Binding-site contacts:
Ligand atom N2 contacts residue ASN45 of chain 1.B at 2.9 Å (h-bond).
Ligand atom N2 contacts residue PRO214 of chain 1.B at 4.2 Å.
Ligand atom C7 contacts residue ASN45 of chain 1.B at 3.4 Å.
Ligand atom C8 contacts residue TRP44 of chain 1.B at 4.2 Å (hydrophobic).
Ligand atom O6 contacts residue ARG22 of chain 1.B at 4.2 Å.
Ligand atom C3 contacts residue ASN45 of chain 1.B at 3.8 Å.
Ligand atom C5 contacts residue ASN45 of chain 1.B at 3.7 Å.
Ligand atom C8 contacts residue PRO214 of chain 1.B at 4.0 Å (hydrophobic).
Ligand atom C1 contacts residue ASN45 of chain 1.B at 1.4 Å.
Ligand atom O7 contacts residue TRP44 of chain 1.B at 4.5 Å.
Ligand atom C7 contacts residue PRO214 of chain 1.B at 4.3 Å (hydrophobic).
Ligand atom C4 contacts residue ASN45 of chain 1.B at 4.3 Å.
Ligand atom C2 contacts residue ASN45 of chain 1.B at 2.4 Å.
Ligand atom O5 contacts residue ASN45 of chain 1.B at 2.4 Å (h-bond).
Ligand atom O7 contacts residue ASN45 of chain 1.B at 3.5 Å (h-bond).

Sequence of chain 1.B:
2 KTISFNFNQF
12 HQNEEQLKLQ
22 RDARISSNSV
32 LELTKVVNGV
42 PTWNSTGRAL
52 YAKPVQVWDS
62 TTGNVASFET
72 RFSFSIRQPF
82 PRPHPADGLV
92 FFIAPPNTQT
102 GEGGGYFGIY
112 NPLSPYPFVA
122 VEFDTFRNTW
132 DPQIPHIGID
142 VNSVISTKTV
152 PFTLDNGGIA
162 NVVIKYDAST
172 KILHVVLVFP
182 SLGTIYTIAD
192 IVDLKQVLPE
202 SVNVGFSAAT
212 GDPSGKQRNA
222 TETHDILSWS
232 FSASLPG

The small molecule below binds the protein below.
Small molecule (SMILES): CC(=O)N[C@H]1[C@H](O[C@H]2[C@H](O[C@@H]3O[C@@H](C)[C@@H](O)[C@@H](O)[C@@H]3O)[C@@H](NC(C)=O)CO[C@@H]2CO)O[C@H](CO)[C@@H](O)[C@@H]1O